Binding-site contacts:
Ligand atom C02 contacts residue ILE8 of chain 2.B at 3.9 Å (hydrophobic).
Ligand atom N06 contacts residue ILE224 of chain 2.A at 4.0 Å.
Ligand atom C01 contacts residue ILE8 of chain 2.B at 4.1 Å (hydrophobic).
Ligand atom C03 contacts residue ILE224 of chain 2.A at 4.4 Å (hydrophobic).
Ligand atom C03 contacts residue PRO172 of chain 2.A at 3.3 Å (hydrophobic).
Ligand atom N10 contacts residue ILE224 of chain 2.A at 4.0 Å.
Ligand atom C03 contacts residue ILE8 of chain 2.B at 4.0 Å (hydrophobic).
Ligand atom N10 contacts residue PRO172 of chain 2.A at 3.7 Å.
Ligand atom C03 contacts residue ILE173 of chain 2.A at 4.2 Å (hydrophobic).
Ligand atom C04 contacts residue PRO172 of chain 2.A at 3.3 Å (hydrophobic).
Ligand atom C12 contacts residue LYS127 of chain 2.A at 3.8 Å.
Ligand atom C09 contacts residue PRO172 of chain 2.A at 4.4 Å (hydrophobic).
Ligand atom C04 contacts residue ILE224 of chain 2.A at 3.5 Å (hydrophobic).
Ligand atom C01 contacts residue LYS127 of chain 2.A at 1.4 Å.
Ligand atom C02 contacts residue LYS127 of chain 2.A at 2.6 Å.
Ligand atom C12 contacts residue ILE8 of chain 2.B at 3.5 Å (hydrophobic).
Ligand atom C03 contacts residue LYS127 of chain 2.A at 3.2 Å.
Ligand atom C01 contacts residue GLY176 of chain 2.A at 4.4 Å.
Ligand atom C04 contacts residue ILE8 of chain 2.B at 4.0 Å (hydrophobic).
Ligand atom C04 contacts residue ILE173 of chain 2.A at 4.5 Å (hydrophobic).
Ligand atom C03 contacts residue GLY176 of chain 2.A at 3.8 Å.
Ligand atom C11 contacts residue ILE8 of chain 2.B at 4.1 Å (hydrophobic).
Ligand atom C05 contacts residue ILE8 of chain 2.B at 4.2 Å (hydrophobic).
Ligand atom C05 contacts residue ILE224 of chain 2.A at 4.2 Å (hydrophobic).

Sequence of chain 2.B:
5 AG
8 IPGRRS

This protein binds this small molecule.
Small molecule (SMILES): Cc1ccc(-n2cncn2)cc1

Sequence of chain 2.A:
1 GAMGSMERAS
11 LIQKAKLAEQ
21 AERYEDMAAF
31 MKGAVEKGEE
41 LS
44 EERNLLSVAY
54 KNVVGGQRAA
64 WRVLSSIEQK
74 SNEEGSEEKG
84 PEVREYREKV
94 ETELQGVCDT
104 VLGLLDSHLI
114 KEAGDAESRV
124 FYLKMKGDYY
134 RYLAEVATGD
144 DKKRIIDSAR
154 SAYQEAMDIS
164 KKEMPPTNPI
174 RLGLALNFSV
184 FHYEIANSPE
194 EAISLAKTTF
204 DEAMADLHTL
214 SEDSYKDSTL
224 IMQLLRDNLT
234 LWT